Binding-site contacts:
Ligand atom C3 contacts residue ASN11 of chain 1.A at 3.8 Å.
Ligand atom C1 contacts residue ASN11 of chain 1.A at 1.4 Å.
Ligand atom C8 contacts residue ASN11 of chain 1.A at 3.2 Å.
Ligand atom C2 contacts residue ASN11 of chain 1.A at 2.5 Å.
Ligand atom O5 contacts residue ASN11 of chain 1.A at 2.4 Å (h-bond).
Ligand atom C4 contacts residue ASN11 of chain 1.A at 4.2 Å.
Ligand atom C5 contacts residue ASN11 of chain 1.A at 3.7 Å.
Ligand atom N2 contacts residue ASN11 of chain 1.A at 2.8 Å (h-bond).
Ligand atom C7 contacts residue ASN11 of chain 1.A at 3.5 Å.

A small-molecule ligand and the protein it binds are described below.
Small molecule (SMILES): CC(=O)N[C@@H]1[C@@H](O)[C@H](O)[C@@H](CO)O[C@H]1O

Sequence of chain 1.A:
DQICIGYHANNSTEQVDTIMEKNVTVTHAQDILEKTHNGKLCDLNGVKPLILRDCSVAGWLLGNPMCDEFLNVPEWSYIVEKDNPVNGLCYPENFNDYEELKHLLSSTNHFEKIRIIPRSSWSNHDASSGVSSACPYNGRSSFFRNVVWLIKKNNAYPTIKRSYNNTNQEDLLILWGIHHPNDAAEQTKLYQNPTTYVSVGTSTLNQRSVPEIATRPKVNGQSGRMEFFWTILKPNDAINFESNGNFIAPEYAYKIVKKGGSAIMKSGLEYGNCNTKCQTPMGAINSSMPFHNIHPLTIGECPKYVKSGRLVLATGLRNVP